Binding-site contacts:
Ligand atom O01 contacts residue LYS33 of chain 1.A at 2.8 Å (salt-bridge).
Ligand atom C06 contacts residue LEU78 of chain 1.A at 3.7 Å (hydrophobic).
Ligand atom F10 contacts residue ALA149 of chain 1.A at 3.4 Å.
Ligand atom O01 contacts residue PHE80 of chain 1.A at 3.7 Å.
Ligand atom C17 contacts residue ILE63 of chain 1.A at 3.8 Å (hydrophobic).
Ligand atom C02 contacts residue LYS33 of chain 1.A at 3.9 Å.
Ligand atom O03 contacts residue PHE80 of chain 1.A at 3.5 Å.
Ligand atom O03 contacts residue ASP145 of chain 1.A at 3.5 Å (salt-bridge).
Ligand atom F10 contacts residue LEU148 of chain 1.A at 3.4 Å.
Ligand atom F08 contacts residue LEU78 of chain 1.A at 3.7 Å.
Ligand atom C15 contacts residue LEU55 of chain 1.A at 3.7 Å (hydrophobic).
Ligand atom C20 contacts residue LEU58 of chain 1.A at 3.8 Å (hydrophobic).
Ligand atom C22 contacts residue PHE146 of chain 1.A at 3.5 Å (hydrophobic).
Ligand atom O01 contacts residue ASP145 of chain 1.A at 3.7 Å.
Ligand atom C12 contacts residue LEU148 of chain 1.A at 3.9 Å (hydrophobic).
Ligand atom C23 contacts residue CYS118 of chain 1.A at 3.5 Å (hydrophobic).
Ligand atom F08 contacts residue LEU76 of chain 1.A at 3.8 Å.
Ligand atom C23 contacts residue VAL123 of chain 1.A at 3.5 Å (hydrophobic).
Ligand atom C05 contacts residue LEU78 of chain 1.A at 3.5 Å (hydrophobic).
Ligand atom N19 contacts residue LEU55 of chain 1.A at 3.0 Å (h-bond).
Ligand atom O01 contacts residue PHE146 of chain 1.A at 3.8 Å.
Ligand atom C12 contacts residue LEU55 of chain 1.A at 3.8 Å (hydrophobic).
Ligand atom C05 contacts residue PHE146 of chain 1.A at 3.9 Å (hydrophobic).
Ligand atom F10 contacts residue PHE152 of chain 1.A at 3.7 Å.
Ligand atom C02 contacts residue PHE80 of chain 1.A at 3.5 Å (hydrophobic).
Ligand atom O03 contacts residue PHE146 of chain 1.A at 2.9 Å (h-bond).
Ligand atom C24 contacts residue CYS118 of chain 1.A at 3.7 Å (hydrophobic).
Ligand atom C25 contacts residue LEU55 of chain 1.A at 3.8 Å (hydrophobic).
Ligand atom C25 contacts residue LEU58 of chain 1.A at 3.8 Å (hydrophobic).
Ligand atom C20 contacts residue LEU55 of chain 1.A at 3.9 Å (hydrophobic).
Ligand atom C04 contacts residue LEU78 of chain 1.A at 3.9 Å (hydrophobic).
Ligand atom F08 contacts residue ILE52 of chain 1.A at 3.4 Å.
Ligand atom C02 contacts residue PHE146 of chain 1.A at 3.4 Å (hydrophobic).
Ligand atom F09 contacts residue ILE35 of chain 1.A at 3.8 Å.
Ligand atom F09 contacts residue ALA149 of chain 1.A at 3.8 Å.
Ligand atom F09 contacts residue TYR15 of chain 1.A at 3.3 Å.
Ligand atom N18 contacts residue LEU55 of chain 1.A at 3.5 Å (h-bond).
Ligand atom N14 contacts residue PHE80 of chain 1.A at 3.8 Å.
Ligand atom C23 contacts residue PHE146 of chain 1.A at 3.8 Å (hydrophobic).
Ligand atom N19 contacts residue LEU58 of chain 1.A at 3.0 Å (h-bond).

This protein binds this small molecule.
Small molecule (SMILES): O=C(O)c1cc(C(F)(F)F)ccc1NCCc1[nH]nc2ccccc12

Sequence of chain 1.A:
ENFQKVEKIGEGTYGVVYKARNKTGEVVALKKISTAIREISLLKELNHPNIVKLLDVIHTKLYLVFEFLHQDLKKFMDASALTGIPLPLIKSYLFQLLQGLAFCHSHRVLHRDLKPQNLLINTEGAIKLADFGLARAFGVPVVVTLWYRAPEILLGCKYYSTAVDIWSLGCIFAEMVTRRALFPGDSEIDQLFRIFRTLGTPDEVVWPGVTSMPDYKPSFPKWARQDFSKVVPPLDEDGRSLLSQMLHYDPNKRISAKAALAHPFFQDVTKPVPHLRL